Sequence of chain 1.B:
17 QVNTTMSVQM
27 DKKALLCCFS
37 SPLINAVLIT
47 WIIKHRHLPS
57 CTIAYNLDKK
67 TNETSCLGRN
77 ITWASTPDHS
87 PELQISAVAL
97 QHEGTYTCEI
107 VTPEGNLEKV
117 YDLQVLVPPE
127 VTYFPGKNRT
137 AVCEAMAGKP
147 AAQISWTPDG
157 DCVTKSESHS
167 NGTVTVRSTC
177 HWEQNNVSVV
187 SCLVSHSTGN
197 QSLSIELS

The small molecule below binds the protein below.
Small molecule (SMILES): CC(=O)N[C@@H]1[C@@H](O)[C@H](O)[C@@H](CO)O[C@H]1O

Binding-site contacts:
Ligand atom C7 contacts residue ASN196 of chain 1.B at 3.6 Å.
Ligand atom O5 contacts residue LEU189 of chain 1.B at 4.0 Å.
Ligand atom O6 contacts residue SER191 of chain 1.B at 4.4 Å.
Ligand atom O7 contacts residue ASN196 of chain 1.B at 3.8 Å.
Ligand atom C1 contacts residue ASN196 of chain 1.B at 1.4 Å.
Ligand atom C5 contacts residue SER191 of chain 1.B at 3.6 Å.
Ligand atom N2 contacts residue ASN196 of chain 1.B at 3.0 Å (h-bond).
Ligand atom C6 contacts residue SER191 of chain 1.B at 3.6 Å.
Ligand atom C4 contacts residue ASN196 of chain 1.B at 4.2 Å.
Ligand atom C5 contacts residue ASN196 of chain 1.B at 3.6 Å.
Ligand atom C1 contacts residue SER191 of chain 1.B at 4.0 Å.
Ligand atom C6 contacts residue LEU189 of chain 1.B at 4.0 Å (hydrophobic).
Ligand atom C2 contacts residue ASN196 of chain 1.B at 2.5 Å.
Ligand atom O5 contacts residue ASN196 of chain 1.B at 2.3 Å (h-bond).
Ligand atom O6 contacts residue LEU189 of chain 1.B at 3.5 Å.
Ligand atom O5 contacts residue SER191 of chain 1.B at 3.2 Å (h-bond).
Ligand atom C3 contacts residue ASN196 of chain 1.B at 3.8 Å.